Sequence of chain 1.A:
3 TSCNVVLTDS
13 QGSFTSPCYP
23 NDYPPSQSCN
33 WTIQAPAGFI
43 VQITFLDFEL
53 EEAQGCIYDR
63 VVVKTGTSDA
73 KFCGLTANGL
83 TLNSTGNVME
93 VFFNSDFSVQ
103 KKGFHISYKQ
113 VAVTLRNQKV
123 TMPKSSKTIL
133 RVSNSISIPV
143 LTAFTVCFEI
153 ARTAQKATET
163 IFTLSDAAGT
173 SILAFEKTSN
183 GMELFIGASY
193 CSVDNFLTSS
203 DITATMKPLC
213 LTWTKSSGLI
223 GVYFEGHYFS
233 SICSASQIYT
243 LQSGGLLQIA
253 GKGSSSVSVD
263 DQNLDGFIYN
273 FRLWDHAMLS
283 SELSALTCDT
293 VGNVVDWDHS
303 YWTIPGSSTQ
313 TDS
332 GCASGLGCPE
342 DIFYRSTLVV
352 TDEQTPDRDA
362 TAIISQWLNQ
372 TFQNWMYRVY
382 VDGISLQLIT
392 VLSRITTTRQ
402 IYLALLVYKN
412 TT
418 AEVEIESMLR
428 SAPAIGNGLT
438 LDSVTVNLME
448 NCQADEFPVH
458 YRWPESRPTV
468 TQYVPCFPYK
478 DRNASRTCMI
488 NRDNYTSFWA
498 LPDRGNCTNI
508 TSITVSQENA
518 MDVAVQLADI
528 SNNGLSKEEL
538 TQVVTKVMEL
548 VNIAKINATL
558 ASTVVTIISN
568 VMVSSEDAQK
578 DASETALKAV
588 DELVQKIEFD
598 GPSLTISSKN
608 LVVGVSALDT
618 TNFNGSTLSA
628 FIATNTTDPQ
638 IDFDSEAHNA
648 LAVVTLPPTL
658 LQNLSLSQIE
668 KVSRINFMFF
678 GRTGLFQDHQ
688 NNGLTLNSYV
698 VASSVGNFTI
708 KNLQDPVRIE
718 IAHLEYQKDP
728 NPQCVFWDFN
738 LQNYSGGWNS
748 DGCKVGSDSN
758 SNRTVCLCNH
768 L

Binding-site contacts:
Ligand atom N contacts residue TRP745 of chain 1.A at 3.5 Å.
Ligand atom O contacts residue SER700 of chain 1.A at 3.3 Å (h-bond).
Ligand atom O contacts residue VAL698 of chain 1.A at 3.2 Å (h-bond).
Ligand atom N contacts residue LEU693 of chain 1.A at 3.6 Å.
Ligand atom CA contacts residue VAL698 of chain 1.A at 3.6 Å (hydrophobic).
Ligand atom O contacts residue ASN694 of chain 1.A at 3.2 Å (h-bond).
Ligand atom O contacts residue PRO729 of chain 1.A at 3.5 Å.
Ligand atom N contacts residue SER695 of chain 1.A at 3.5 Å.
Ligand atom N contacts residue VAL698 of chain 1.A at 2.7 Å (h-bond).
Ligand atom O contacts residue GLN730 of chain 1.A at 2.8 Å (h-bond).
Ligand atom O contacts residue VAL697 of chain 1.A at 3.4 Å.
Ligand atom N contacts residue GLN730 of chain 1.A at 2.9 Å (h-bond).
Ligand atom CE1 contacts residue ASP588 of chain 1.A at 3.2 Å.
Ligand atom O contacts residue VAL732 of chain 1.A at 3.0 Å (h-bond).
Ligand atom CD1 contacts residue CYS763 of chain 1.A at 3.6 Å (hydrophobic).
Ligand atom N contacts residue THR692 of chain 1.A at 3.1 Å (h-bond).
Ligand atom O contacts residue THR692 of chain 1.A at 3.0 Å (h-bond).
Ligand atom O contacts residue LEU693 of chain 1.A at 3.4 Å.
Ligand atom CE contacts residue ASN694 of chain 1.A at 3.3 Å.
Ligand atom O contacts residue LEU691 of chain 1.A at 3.4 Å.
Ligand atom CG1 contacts residue SER695 of chain 1.A at 3.3 Å.
Ligand atom ND1 contacts residue ALA699 of chain 1.A at 3.5 Å.
Ligand atom NE2 contacts residue ASP588 of chain 1.A at 3.2 Å (salt-bridge).
Ligand atom CE contacts residue HIS720 of chain 1.A at 3.6 Å.
Ligand atom C contacts residue VAL732 of chain 1.A at 3.6 Å (hydrophobic).
Ligand atom O contacts residue ILE718 of chain 1.A at 3.4 Å.
Ligand atom OG1 contacts residue LEU768 of chain 1.A at 3.1 Å.
Ligand atom CE2 contacts residue CYS765 of chain 1.A at 3.6 Å (hydrophobic).
Ligand atom O contacts residue TRP734 of chain 1.A at 2.7 Å (h-bond).
Ligand atom CA contacts residue VAL732 of chain 1.A at 3.4 Å (hydrophobic).
Ligand atom CA contacts residue VAL698 of chain 1.A at 3.6 Å (hydrophobic).
Ligand atom O contacts residue PHE733 of chain 1.A at 3.2 Å.
Ligand atom C contacts residue VAL698 of chain 1.A at 3.6 Å (hydrophobic).
Ligand atom N contacts residue VAL732 of chain 1.A at 3.0 Å (h-bond).
Ligand atom N contacts residue SER700 of chain 1.A at 2.9 Å (h-bond).
Ligand atom CD2 contacts residue ASN688 of chain 1.A at 3.4 Å.
Ligand atom CE1 contacts residue ILE716 of chain 1.A at 3.6 Å (hydrophobic).
Ligand atom O contacts residue ALA699 of chain 1.A at 3.2 Å.
Ligand atom C contacts residue LEU691 of chain 1.A at 3.6 Å (hydrophobic).
Ligand atom CD1 contacts residue VAL698 of chain 1.A at 3.6 Å (hydrophobic).

A protein and the small-molecule ligand that binds it are described below.
Small molecule (SMILES): CC[C@H](C)[C@H](NC(=O)CNC(=O)[C@H](Cc1ccccc1)NC(=O)[C@H](CC1=NC=NC1)NC(=O)[C@@H](N)[C@@H](C)O)C(=O)N[C@@H](CC(C)C)C(=O)N[C@H](C=O)CCSC